The small molecule below binds the protein below.
Small molecule (SMILES): CC(=O)N[C@@H]1[C@@H](O)[C@H](O)[C@@H](CO)O[C@H]1O

Sequence of chain 1.A:
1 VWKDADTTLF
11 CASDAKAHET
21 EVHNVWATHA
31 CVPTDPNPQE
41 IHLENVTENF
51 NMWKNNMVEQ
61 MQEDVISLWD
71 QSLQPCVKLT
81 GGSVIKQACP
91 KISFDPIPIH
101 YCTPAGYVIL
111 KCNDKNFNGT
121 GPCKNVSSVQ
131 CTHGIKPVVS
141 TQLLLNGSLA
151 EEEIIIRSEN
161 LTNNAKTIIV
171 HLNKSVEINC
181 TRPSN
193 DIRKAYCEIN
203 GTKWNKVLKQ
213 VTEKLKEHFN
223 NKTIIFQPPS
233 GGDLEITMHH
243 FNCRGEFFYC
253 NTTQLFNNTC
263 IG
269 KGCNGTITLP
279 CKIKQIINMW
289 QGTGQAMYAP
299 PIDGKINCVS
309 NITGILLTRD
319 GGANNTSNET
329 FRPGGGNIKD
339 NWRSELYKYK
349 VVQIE

Binding-site contacts:
Ligand atom O7 contacts residue ASN179 of chain 1.A at 3.6 Å (h-bond).
Ligand atom C4 contacts residue ASN179 of chain 1.A at 4.2 Å.
Ligand atom N2 contacts residue ASN179 of chain 1.A at 3.0 Å (h-bond).
Ligand atom C2 contacts residue ASN179 of chain 1.A at 2.5 Å.
Ligand atom C6 contacts residue GLU200 of chain 1.A at 3.9 Å.
Ligand atom O5 contacts residue GLU200 of chain 1.A at 3.2 Å (salt-bridge).
Ligand atom O6 contacts residue THR181 of chain 1.A at 3.6 Å (h-bond).
Ligand atom C5 contacts residue GLU200 of chain 1.A at 4.2 Å.
Ligand atom C7 contacts residue VAL307 of chain 1.A at 4.2 Å (hydrophobic).
Ligand atom C1 contacts residue THR181 of chain 1.A at 4.4 Å.
Ligand atom N2 contacts residue VAL307 of chain 1.A at 4.2 Å.
Ligand atom C3 contacts residue ASN179 of chain 1.A at 3.8 Å.
Ligand atom O6 contacts residue GLU200 of chain 1.A at 4.0 Å.
Ligand atom C5 contacts residue THR181 of chain 1.A at 4.3 Å.
Ligand atom C1 contacts residue ASN179 of chain 1.A at 1.4 Å.
Ligand atom C6 contacts residue TYR198 of chain 1.A at 3.9 Å (hydrophobic).
Ligand atom O5 contacts residue ASN179 of chain 1.A at 2.3 Å (h-bond).
Ligand atom O6 contacts residue TYR198 of chain 1.A at 2.8 Å (h-bond).
Ligand atom C5 contacts residue ASN179 of chain 1.A at 3.6 Å.
Ligand atom C1 contacts residue GLU200 of chain 1.A at 4.1 Å.
Ligand atom C7 contacts residue ASN179 of chain 1.A at 3.5 Å.
Ligand atom O5 contacts residue THR181 of chain 1.A at 4.1 Å.
Ligand atom C1 contacts residue ASN305 of chain 1.A at 4.4 Å.
Ligand atom C8 contacts residue VAL307 of chain 1.A at 3.7 Å (hydrophobic).